The protein below binds the small molecule below.
Small molecule (SMILES): CC[C@H](C)[C@@H](C=O)NC(=O)[C@H](CO)NC(=O)[C@H](CCCCN)NC(=O)[C@@H](N)C(C)C

Binding-site contacts:
Ligand atom CG2 contacts residue PHE71 of chain 21.A at 4.0 Å (hydrophobic).
Ligand atom CD1 contacts residue THR349 of chain 21.A at 4.3 Å.

Sequence of chain 21.A:
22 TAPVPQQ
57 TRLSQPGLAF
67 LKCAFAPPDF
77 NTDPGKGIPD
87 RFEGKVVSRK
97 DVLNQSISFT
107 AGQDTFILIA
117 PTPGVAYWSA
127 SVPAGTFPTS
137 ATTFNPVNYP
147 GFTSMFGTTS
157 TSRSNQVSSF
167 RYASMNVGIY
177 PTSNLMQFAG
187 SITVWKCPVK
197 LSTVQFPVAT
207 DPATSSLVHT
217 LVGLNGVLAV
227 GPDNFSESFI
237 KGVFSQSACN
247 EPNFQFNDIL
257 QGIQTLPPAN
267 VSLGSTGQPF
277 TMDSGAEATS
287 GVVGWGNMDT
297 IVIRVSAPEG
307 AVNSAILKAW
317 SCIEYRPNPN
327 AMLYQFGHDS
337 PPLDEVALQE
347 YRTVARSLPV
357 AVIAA